This protein binds this small molecule.
Small molecule (SMILES): OC1C[C@H]2CC[C@@H](C1)N2Cc1ccccc1

Sequence of chain 1.B:
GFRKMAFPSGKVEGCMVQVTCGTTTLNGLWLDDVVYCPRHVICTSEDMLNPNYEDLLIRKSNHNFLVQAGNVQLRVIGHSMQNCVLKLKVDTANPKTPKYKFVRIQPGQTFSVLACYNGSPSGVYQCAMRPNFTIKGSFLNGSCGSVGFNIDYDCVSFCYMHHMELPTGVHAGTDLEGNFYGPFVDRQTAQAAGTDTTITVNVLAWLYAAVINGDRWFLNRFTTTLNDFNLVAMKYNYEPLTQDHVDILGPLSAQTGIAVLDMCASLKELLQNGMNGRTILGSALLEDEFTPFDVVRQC

Binding-site contacts:
Ligand atom C1 contacts residue PRO244 of chain 1.B at 4.1 Å (hydrophobic).
Ligand atom C12 contacts residue THR201 of chain 1.B at 4.4 Å.
Ligand atom C12 contacts residue GLU243 of chain 1.B at 4.4 Å.
Ligand atom C13 contacts residue GLU243 of chain 1.B at 4.3 Å.
Ligand atom O contacts residue PRO135 of chain 1.B at 3.5 Å (h-bond).
Ligand atom C12 contacts residue ASN136 of chain 1.B at 3.5 Å.
Ligand atom C1 contacts residue TYR242 of chain 1.B at 3.7 Å (hydrophobic).
Ligand atom C2 contacts residue TYR242 of chain 1.B at 4.5 Å (hydrophobic).
Ligand atom C11 contacts residue GLU243 of chain 1.B at 3.6 Å.
Ligand atom N contacts residue GLU243 of chain 1.B at 2.9 Å (salt-bridge).
Ligand atom C contacts residue THR201 of chain 1.B at 4.3 Å.
Ligand atom C10 contacts residue GLU243 of chain 1.B at 3.5 Å.
Ligand atom C2 contacts residue THR201 of chain 1.B at 3.5 Å.
Ligand atom C7 contacts residue THR201 of chain 1.B at 4.3 Å.
Ligand atom C12 contacts residue THR199 of chain 1.B at 4.2 Å.
Ligand atom C13 contacts residue THR201 of chain 1.B at 4.1 Å.
Ligand atom C7 contacts residue GLU243 of chain 1.B at 4.1 Å.
Ligand atom O contacts residue ASN136 of chain 1.B at 3.4 Å.
Ligand atom C1 contacts residue THR201 of chain 1.B at 3.5 Å.
Ligand atom C2 contacts residue GLU243 of chain 1.B at 2.9 Å.
Ligand atom N contacts residue THR201 of chain 1.B at 4.2 Å.
Ligand atom C11 contacts residue ASN136 of chain 1.B at 4.1 Å.
Ligand atom C12 contacts residue PRO135 of chain 1.B at 3.4 Å (hydrophobic).
Ligand atom C2 contacts residue PRO244 of chain 1.B at 3.8 Å (hydrophobic).
Ligand atom C1 contacts residue MET238 of chain 1.B at 4.4 Å (hydrophobic).
Ligand atom C contacts residue ASN241 of chain 1.B at 4.2 Å.
Ligand atom C13 contacts residue THR199 of chain 1.B at 3.2 Å.
Ligand atom C3 contacts residue PRO244 of chain 1.B at 4.5 Å (hydrophobic).
Ligand atom C6 contacts residue GLU243 of chain 1.B at 3.4 Å.
Ligand atom C11 contacts residue PRO135 of chain 1.B at 3.2 Å (hydrophobic).
Ligand atom C1 contacts residue GLU243 of chain 1.B at 4.0 Å.
Ligand atom C1 contacts residue ASN241 of chain 1.B at 4.5 Å.
Ligand atom C3 contacts residue GLU243 of chain 1.B at 3.6 Å.
Ligand atom C contacts residue MET238 of chain 1.B at 3.9 Å (hydrophobic).
Ligand atom C3 contacts residue THR201 of chain 1.B at 4.3 Å.
Ligand atom C11 contacts residue THR201 of chain 1.B at 4.5 Å.
Ligand atom C7 contacts residue THR199 of chain 1.B at 4.2 Å.